Binding-site contacts:
Ligand atom O1 contacts residue LEU331 of chain 1.A at 4.0 Å.
Ligand atom C contacts residue TYR207 of chain 1.A at 3.9 Å (hydrophobic).
Ligand atom C11 contacts residue GLY195 of chain 1.A at 4.0 Å.
Ligand atom O contacts residue GLU72 of chain 1.A at 3.5 Å.
Ligand atom C14 contacts residue PHE80 of chain 1.A at 3.8 Å (hydrophobic).
Ligand atom N1 contacts residue LEU331 of chain 1.A at 4.0 Å.
Ligand atom C14 contacts residue VAL71 of chain 1.A at 3.9 Å (hydrophobic).
Ligand atom C13 contacts residue VAL71 of chain 1.A at 3.5 Å (hydrophobic).
Ligand atom C9 contacts residue TYR207 of chain 1.A at 3.9 Å (hydrophobic).
Ligand atom C18 contacts residue ASN366 of chain 1.A at 3.9 Å.
Ligand atom C16 contacts residue LEU331 of chain 1.A at 3.7 Å (hydrophobic).
Ligand atom C15 contacts residue PHE80 of chain 1.A at 3.7 Å (hydrophobic).
Ligand atom O1 contacts residue ASN366 of chain 1.A at 2.8 Å (h-bond).
Ligand atom C13 contacts residue GLU72 of chain 1.A at 3.9 Å.
Ligand atom C18 contacts residue LEU331 of chain 1.A at 3.9 Å (hydrophobic).
Ligand atom O2 contacts residue ARG221 of chain 1.A at 3.7 Å.
Ligand atom C19 contacts residue PHE78 of chain 1.A at 3.6 Å (hydrophobic).
Ligand atom N contacts residue PHE80 of chain 1.A at 3.8 Å.
Ligand atom C14 contacts residue PHE78 of chain 1.A at 3.6 Å (hydrophobic).
Ligand atom C contacts residue TYR335 of chain 1.A at 3.2 Å (hydrophobic).
Ligand atom C6 contacts residue ASP73 of chain 1.A at 3.9 Å.
Ligand atom C15 contacts residue PHE78 of chain 1.A at 3.6 Å (hydrophobic).
Ligand atom N contacts residue SER320 of chain 1.A at 2.8 Å (h-bond).
Ligand atom N contacts residue PHE78 of chain 1.A at 3.5 Å.
Ligand atom C16 contacts residue SER320 of chain 1.A at 3.4 Å.
Ligand atom S contacts residue HIS209 of chain 1.A at 4.1 Å.
Ligand atom C13 contacts residue PHE78 of chain 1.A at 3.6 Å (hydrophobic).
Ligand atom C11 contacts residue TYR207 of chain 1.A at 3.8 Å (hydrophobic).
Ligand atom C14 contacts residue SER320 of chain 1.A at 4.0 Å.
Ligand atom O contacts residue ASP73 of chain 1.A at 3.3 Å (salt-bridge).
Ligand atom C5 contacts residue ASP73 of chain 1.A at 3.7 Å.
Ligand atom C8 contacts residue VAL71 of chain 1.A at 3.8 Å (hydrophobic).
Ligand atom C14 contacts residue ARG79 of chain 1.A at 4.0 Å.
Ligand atom C10 contacts residue GLY195 of chain 1.A at 3.8 Å.
Ligand atom C20 contacts residue ARG221 of chain 1.A at 4.0 Å.
Ligand atom O contacts residue VAL71 of chain 1.A at 3.6 Å.
Ligand atom C15 contacts residue SER320 of chain 1.A at 3.8 Å.
Ligand atom C13 contacts residue ASP73 of chain 1.A at 3.6 Å.
Ligand atom C10 contacts residue TYR207 of chain 1.A at 3.3 Å (hydrophobic).
Ligand atom C22 contacts residue HIS209 of chain 1.A at 3.4 Å.

Sequence of chain 1.A:
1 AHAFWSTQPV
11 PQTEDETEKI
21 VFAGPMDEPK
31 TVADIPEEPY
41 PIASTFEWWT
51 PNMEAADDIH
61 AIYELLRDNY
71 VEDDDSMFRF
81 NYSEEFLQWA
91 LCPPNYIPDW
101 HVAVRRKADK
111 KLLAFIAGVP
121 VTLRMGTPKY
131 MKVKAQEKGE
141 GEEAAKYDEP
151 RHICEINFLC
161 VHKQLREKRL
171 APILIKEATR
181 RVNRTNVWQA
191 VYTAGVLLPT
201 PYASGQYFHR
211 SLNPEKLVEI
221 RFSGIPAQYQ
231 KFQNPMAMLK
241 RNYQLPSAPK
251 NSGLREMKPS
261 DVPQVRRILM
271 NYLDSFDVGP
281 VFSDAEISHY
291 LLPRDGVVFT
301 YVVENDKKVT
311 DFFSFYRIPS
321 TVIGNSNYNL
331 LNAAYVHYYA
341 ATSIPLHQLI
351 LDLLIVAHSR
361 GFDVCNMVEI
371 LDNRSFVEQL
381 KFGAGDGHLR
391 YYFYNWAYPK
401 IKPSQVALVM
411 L

This protein binds this small molecule.
Small molecule (SMILES): CCSc1c(C(=O)N2CCOCC2)cnc2ccc(OCc3ccccc3)cc12